Binding-site contacts:
Ligand atom C2 contacts residue PGO1 of chain 1.HC at 3.7 Å.
Ligand atom C3 contacts residue PGO1 of chain 1.HC at 3.4 Å.

A protein and the small-molecule ligand that binds it are described below.
Small molecule (SMILES): OCCCO